A protein and the small-molecule ligand that binds it are described below.
Small molecule (SMILES): c1ccc(-c2ccccc2)cc1

Binding-site contacts:
Ligand atom C5 contacts residue HIS323 of chain 1.E at 3.9 Å.
Ligand atom C3 contacts residue LEU333 of chain 1.E at 3.7 Å (hydrophobic).
Ligand atom C4 contacts residue PHE227 of chain 1.E at 3.7 Å (hydrophobic).
Ligand atom C6 contacts residue GLN226 of chain 1.E at 3.6 Å.
Ligand atom C5 contacts residue GLN226 of chain 1.E at 3.4 Å.
Ligand atom C16 contacts residue ALA234 of chain 1.E at 4.1 Å (hydrophobic).
Ligand atom C12 contacts residue PHE378 of chain 1.E at 4.3 Å (hydrophobic).
Ligand atom C13 contacts residue PHE384 of chain 1.E at 4.3 Å (hydrophobic).
Ligand atom C5 contacts residue PHE227 of chain 1.E at 3.9 Å (hydrophobic).
Ligand atom C6 contacts residue HIS323 of chain 1.E at 3.5 Å.
Ligand atom C15 contacts residue GLY321 of chain 1.E at 3.8 Å.
Ligand atom C1 contacts residue ASP230 of chain 1.E at 3.8 Å.
Ligand atom C15 contacts residue ALA234 of chain 1.E at 4.2 Å (hydrophobic).
Ligand atom C4 contacts residue GLN226 of chain 1.E at 3.4 Å.
Ligand atom C14 contacts residue GLY321 of chain 1.E at 4.1 Å.
Ligand atom C5 contacts residue HIS233 of chain 1.E at 3.5 Å.
Ligand atom C1 contacts residue HIS323 of chain 1.E at 4.0 Å.
Ligand atom C12 contacts residue PHE336 of chain 1.E at 4.3 Å (hydrophobic).
Ligand atom C3 contacts residue FE21 of chain 1.FA at 3.8 Å.
Ligand atom C1 contacts residue HIS233 of chain 1.E at 3.6 Å.
Ligand atom C4 contacts residue HIS233 of chain 1.E at 3.7 Å.
Ligand atom C17 contacts residue PHE378 of chain 1.E at 4.4 Å (hydrophobic).
Ligand atom C13 contacts residue VAL287 of chain 1.E at 4.0 Å (hydrophobic).
Ligand atom C15 contacts residue MET231 of chain 1.E at 4.3 Å (hydrophobic).
Ligand atom C5 contacts residue ASP230 of chain 1.E at 3.8 Å.
Ligand atom C17 contacts residue ALA234 of chain 1.E at 4.2 Å (hydrophobic).
Ligand atom C4 contacts residue LEU333 of chain 1.E at 4.0 Å (hydrophobic).
Ligand atom C14 contacts residue PHE336 of chain 1.E at 3.6 Å (hydrophobic).
Ligand atom C6 contacts residue HIS233 of chain 1.E at 3.5 Å.
Ligand atom C12 contacts residue PHE384 of chain 1.E at 3.6 Å (hydrophobic).
Ligand atom C4 contacts residue FE21 of chain 1.FA at 4.0 Å.
Ligand atom C6 contacts residue ASP230 of chain 1.E at 3.1 Å.
Ligand atom C2 contacts residue LEU333 of chain 1.E at 4.1 Å (hydrophobic).
Ligand atom C17 contacts residue HIS239 of chain 1.E at 4.2 Å.
Ligand atom C3 contacts residue HIS233 of chain 1.E at 3.8 Å.
Ligand atom C15 contacts residue PHE336 of chain 1.E at 4.0 Å (hydrophobic).
Ligand atom C2 contacts residue HIS233 of chain 1.E at 3.8 Å.
Ligand atom C1 contacts residue MET231 of chain 1.E at 4.4 Å (hydrophobic).
Ligand atom C13 contacts residue PHE336 of chain 1.E at 3.8 Å (hydrophobic).
Ligand atom C3 contacts residue GLN226 of chain 1.E at 4.2 Å.

Sequence of chain 1.E:
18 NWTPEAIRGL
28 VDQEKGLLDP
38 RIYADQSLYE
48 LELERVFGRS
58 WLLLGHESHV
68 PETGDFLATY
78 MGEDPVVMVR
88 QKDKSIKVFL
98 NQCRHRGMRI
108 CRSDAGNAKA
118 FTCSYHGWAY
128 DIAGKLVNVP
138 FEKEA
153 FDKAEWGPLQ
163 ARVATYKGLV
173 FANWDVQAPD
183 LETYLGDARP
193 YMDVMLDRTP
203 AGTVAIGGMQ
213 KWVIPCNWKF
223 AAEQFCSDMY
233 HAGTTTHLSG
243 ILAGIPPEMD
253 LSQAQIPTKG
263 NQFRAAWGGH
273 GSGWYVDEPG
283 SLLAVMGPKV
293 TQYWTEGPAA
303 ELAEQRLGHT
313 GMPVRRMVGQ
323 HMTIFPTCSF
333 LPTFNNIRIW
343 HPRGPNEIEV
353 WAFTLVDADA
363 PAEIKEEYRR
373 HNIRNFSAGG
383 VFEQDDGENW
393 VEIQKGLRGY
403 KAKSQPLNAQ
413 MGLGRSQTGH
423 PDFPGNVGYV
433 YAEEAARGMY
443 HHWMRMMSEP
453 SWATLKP